A small-molecule ligand and the protein it binds are described below.
Small molecule (SMILES): OC[C@H]1O[C@@H](O)[C@H](O)[C@@H](O)[C@@H]1O

Binding-site contacts:
Ligand atom C4 contacts residue LYS260 of chain 1.A at 4.0 Å.
Ligand atom O1 contacts residue TYR115 of chain 1.A at 3.4 Å (h-bond).
Ligand atom C6 contacts residue GLU258 of chain 1.A at 3.3 Å.
Ligand atom C5 contacts residue LYS260 of chain 1.A at 3.7 Å.
Ligand atom C2 contacts residue TYR115 of chain 1.A at 3.8 Å (hydrophobic).
Ligand atom O5 contacts residue NOY1 of chain 1.C at 2.9 Å.
Ligand atom C3 contacts residue PHE41 of chain 1.A at 3.9 Å (hydrophobic).
Ligand atom O2 contacts residue TRP72 of chain 1.A at 4.2 Å.
Ligand atom O4 contacts residue PHE41 of chain 1.A at 3.5 Å.
Ligand atom C5 contacts residue NOY1 of chain 1.C at 4.3 Å.
Ligand atom C5 contacts residue PHE41 of chain 1.A at 3.7 Å (hydrophobic).
Ligand atom C1 contacts residue LYS260 of chain 1.A at 3.6 Å.
Ligand atom C6 contacts residue TRP14 of chain 1.A at 3.6 Å (hydrophobic).
Ligand atom C3 contacts residue GLU70 of chain 1.A at 3.2 Å.
Ligand atom O1 contacts residue LYS260 of chain 1.A at 3.4 Å (salt-bridge).
Ligand atom O6 contacts residue TRP14 of chain 1.A at 4.1 Å.
Ligand atom O2 contacts residue NOY1 of chain 1.C at 4.0 Å.
Ligand atom O6 contacts residue PHE256 of chain 1.A at 3.9 Å.
Ligand atom O2 contacts residue GLU70 of chain 1.A at 2.6 Å (salt-bridge).
Ligand atom C2 contacts residue LYS260 of chain 1.A at 4.0 Å.
Ligand atom O6 contacts residue LYS260 of chain 1.A at 2.9 Å (salt-bridge).
Ligand atom C2 contacts residue NOY1 of chain 1.C at 3.7 Å.
Ligand atom C1 contacts residue TYR115 of chain 1.A at 3.8 Å (hydrophobic).
Ligand atom O2 contacts residue TYR115 of chain 1.A at 2.7 Å (h-bond).
Ligand atom C6 contacts residue PHE41 of chain 1.A at 3.9 Å (hydrophobic).
Ligand atom O3 contacts residue TRP72 of chain 1.A at 4.3 Å.
Ligand atom C5 contacts residue PHE256 of chain 1.A at 4.2 Å (hydrophobic).
Ligand atom C2 contacts residue GLU70 of chain 1.A at 3.4 Å.
Ligand atom C6 contacts residue PHE256 of chain 1.A at 3.7 Å (hydrophobic).
Ligand atom O3 contacts residue GLU70 of chain 1.A at 2.7 Å (salt-bridge).
Ligand atom O5 contacts residue LYS260 of chain 1.A at 2.8 Å (salt-bridge).
Ligand atom O5 contacts residue PHE41 of chain 1.A at 4.2 Å.
Ligand atom O1 contacts residue NOY1 of chain 1.C at 1.4 Å.
Ligand atom C1 contacts residue PHE41 of chain 1.A at 4.0 Å (hydrophobic).
Ligand atom C1 contacts residue NOY1 of chain 1.C at 2.4 Å.
Ligand atom C1 contacts residue GLU70 of chain 1.A at 4.1 Å.
Ligand atom C4 contacts residue PHE41 of chain 1.A at 4.1 Å (hydrophobic).
Ligand atom O5 contacts residue PHE256 of chain 1.A at 3.7 Å.
Ligand atom O6 contacts residue GLU258 of chain 1.A at 2.7 Å (salt-bridge).
Ligand atom C6 contacts residue LYS260 of chain 1.A at 3.8 Å.

Sequence of chain 1.A:
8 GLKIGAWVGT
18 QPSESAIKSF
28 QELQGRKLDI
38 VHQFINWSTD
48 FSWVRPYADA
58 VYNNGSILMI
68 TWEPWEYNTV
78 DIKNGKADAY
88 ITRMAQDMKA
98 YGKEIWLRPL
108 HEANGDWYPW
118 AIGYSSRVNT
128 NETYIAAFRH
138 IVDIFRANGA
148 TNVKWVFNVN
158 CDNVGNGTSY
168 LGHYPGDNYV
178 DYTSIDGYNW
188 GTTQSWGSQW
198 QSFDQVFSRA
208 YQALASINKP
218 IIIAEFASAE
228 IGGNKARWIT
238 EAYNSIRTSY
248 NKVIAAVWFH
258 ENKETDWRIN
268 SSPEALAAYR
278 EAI